Sequence of chain 1.C:
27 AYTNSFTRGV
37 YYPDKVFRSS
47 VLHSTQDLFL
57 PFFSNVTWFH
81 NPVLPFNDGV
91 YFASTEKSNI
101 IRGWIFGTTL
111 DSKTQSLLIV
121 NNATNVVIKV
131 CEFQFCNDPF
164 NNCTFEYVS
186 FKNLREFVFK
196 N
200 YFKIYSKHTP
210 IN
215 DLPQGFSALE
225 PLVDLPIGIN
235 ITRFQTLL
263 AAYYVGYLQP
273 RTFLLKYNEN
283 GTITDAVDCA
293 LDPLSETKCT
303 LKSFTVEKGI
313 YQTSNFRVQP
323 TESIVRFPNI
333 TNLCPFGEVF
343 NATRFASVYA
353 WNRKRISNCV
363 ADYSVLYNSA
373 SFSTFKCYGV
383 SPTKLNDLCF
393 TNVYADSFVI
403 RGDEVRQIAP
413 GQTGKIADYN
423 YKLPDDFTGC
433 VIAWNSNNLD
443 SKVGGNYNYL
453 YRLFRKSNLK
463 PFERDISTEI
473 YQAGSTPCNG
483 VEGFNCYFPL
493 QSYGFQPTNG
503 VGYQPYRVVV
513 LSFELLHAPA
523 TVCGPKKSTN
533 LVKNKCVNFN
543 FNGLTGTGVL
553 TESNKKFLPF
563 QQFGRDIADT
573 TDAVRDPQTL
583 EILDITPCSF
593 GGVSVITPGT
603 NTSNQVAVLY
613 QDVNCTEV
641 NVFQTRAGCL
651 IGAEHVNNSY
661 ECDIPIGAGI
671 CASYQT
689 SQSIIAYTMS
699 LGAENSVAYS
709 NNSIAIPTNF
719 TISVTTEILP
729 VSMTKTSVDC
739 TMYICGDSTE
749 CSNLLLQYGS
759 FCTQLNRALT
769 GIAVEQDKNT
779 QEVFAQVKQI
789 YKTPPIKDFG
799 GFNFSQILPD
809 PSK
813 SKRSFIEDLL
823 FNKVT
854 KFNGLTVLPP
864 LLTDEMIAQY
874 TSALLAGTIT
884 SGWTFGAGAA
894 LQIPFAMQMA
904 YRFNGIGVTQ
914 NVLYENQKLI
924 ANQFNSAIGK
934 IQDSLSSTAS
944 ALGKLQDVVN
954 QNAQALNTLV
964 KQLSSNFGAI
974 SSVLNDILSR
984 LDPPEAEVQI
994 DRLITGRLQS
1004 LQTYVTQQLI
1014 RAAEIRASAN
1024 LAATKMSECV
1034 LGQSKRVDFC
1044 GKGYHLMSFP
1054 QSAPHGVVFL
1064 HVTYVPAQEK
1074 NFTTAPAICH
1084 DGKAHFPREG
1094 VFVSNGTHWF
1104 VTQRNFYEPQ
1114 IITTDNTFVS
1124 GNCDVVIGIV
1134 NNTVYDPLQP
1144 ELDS

Binding-site contacts:
Ligand atom C7 contacts residue ASN234 of chain 1.C at 3.0 Å.
Ligand atom C5 contacts residue ASN234 of chain 1.C at 3.7 Å.
Ligand atom C2 contacts residue ASN234 of chain 1.C at 2.4 Å.
Ligand atom C8 contacts residue ASN234 of chain 1.C at 4.2 Å.
Ligand atom O7 contacts residue ASN234 of chain 1.C at 2.9 Å (h-bond).
Ligand atom N2 contacts residue ASN234 of chain 1.C at 2.8 Å (h-bond).
Ligand atom C4 contacts residue ASN234 of chain 1.C at 4.2 Å.
Ligand atom C3 contacts residue ASN234 of chain 1.C at 3.7 Å.
Ligand atom O6 contacts residue THR236 of chain 1.C at 4.2 Å.
Ligand atom O5 contacts residue ASN234 of chain 1.C at 2.4 Å (h-bond).
Ligand atom C1 contacts residue ASN234 of chain 1.C at 1.4 Å.

This small molecule binds to this protein.
Small molecule (SMILES): CC(=O)N[C@@H]1[C@@H](O)[C@H](O)[C@@H](CO)O[C@H]1O